This small molecule binds to this protein.
Small molecule (SMILES): CC(=O)N[C@H]1[C@H](O[C@H]2[C@H](O)[C@@H](NC(C)=O)CO[C@@H]2CO)O[C@H](CO)[C@@H](O[C@H]2O[C@H](CO)[C@@H](O)[C@H](O)[C@@H]2O)[C@@H]1O

Binding-site contacts:
Ligand atom C7 contacts residue GLU154 of chain 1.A at 4.3 Å.
Ligand atom N2 contacts residue THR124 of chain 1.A at 2.6 Å (h-bond).
Ligand atom C1 contacts residue ASN125 of chain 1.A at 3.6 Å.
Ligand atom O3 contacts residue THR124 of chain 1.A at 4.1 Å.
Ligand atom C8 contacts residue THR124 of chain 1.A at 3.8 Å.
Ligand atom C8 contacts residue VAL171 of chain 1.A at 3.7 Å (hydrophobic).
Ligand atom O5 contacts residue ASN125 of chain 1.A at 3.6 Å (h-bond).
Ligand atom O4 contacts residue ASN125 of chain 1.A at 4.4 Å.
Ligand atom C3 contacts residue THR124 of chain 1.A at 3.3 Å.
Ligand atom C4 contacts residue ASN125 of chain 1.A at 4.5 Å.
Ligand atom C2 contacts residue ASN122 of chain 1.A at 2.9 Å.
Ligand atom C5 contacts residue ASN122 of chain 1.A at 3.9 Å.
Ligand atom C6 contacts residue VAL171 of chain 1.A at 4.4 Å (hydrophobic).
Ligand atom C5 contacts residue ASN125 of chain 1.A at 3.3 Å.
Ligand atom O6 contacts residue VAL127 of chain 1.A at 3.4 Å.
Ligand atom C7 contacts residue VAL171 of chain 1.A at 4.5 Å (hydrophobic).
Ligand atom C2 contacts residue THR124 of chain 1.A at 3.2 Å.
Ligand atom O7 contacts residue GLU154 of chain 1.A at 4.5 Å.
Ligand atom C7 contacts residue THR124 of chain 1.A at 3.7 Å.
Ligand atom N2 contacts residue ASN122 of chain 1.A at 3.2 Å (h-bond).
Ligand atom O5 contacts residue ASN122 of chain 1.A at 2.6 Å (h-bond).
Ligand atom C3 contacts residue ASN125 of chain 1.A at 4.4 Å.
Ligand atom C3 contacts residue ASN122 of chain 1.A at 4.2 Å.
Ligand atom C6 contacts residue ASN125 of chain 1.A at 4.0 Å.
Ligand atom C8 contacts residue ALA123 of chain 1.A at 3.9 Å (hydrophobic).
Ligand atom C8 contacts residue GLU154 of chain 1.A at 3.7 Å.
Ligand atom C1 contacts residue THR124 of chain 1.A at 3.4 Å.
Ligand atom C1 contacts residue ASN122 of chain 1.A at 1.8 Å.
Ligand atom O7 contacts residue ASN122 of chain 1.A at 3.8 Å.
Ligand atom O6 contacts residue ASN125 of chain 1.A at 4.2 Å.
Ligand atom C7 contacts residue ASN122 of chain 1.A at 3.7 Å.
Ligand atom O6 contacts residue VAL171 of chain 1.A at 4.1 Å.

Sequence of chain 1.A:
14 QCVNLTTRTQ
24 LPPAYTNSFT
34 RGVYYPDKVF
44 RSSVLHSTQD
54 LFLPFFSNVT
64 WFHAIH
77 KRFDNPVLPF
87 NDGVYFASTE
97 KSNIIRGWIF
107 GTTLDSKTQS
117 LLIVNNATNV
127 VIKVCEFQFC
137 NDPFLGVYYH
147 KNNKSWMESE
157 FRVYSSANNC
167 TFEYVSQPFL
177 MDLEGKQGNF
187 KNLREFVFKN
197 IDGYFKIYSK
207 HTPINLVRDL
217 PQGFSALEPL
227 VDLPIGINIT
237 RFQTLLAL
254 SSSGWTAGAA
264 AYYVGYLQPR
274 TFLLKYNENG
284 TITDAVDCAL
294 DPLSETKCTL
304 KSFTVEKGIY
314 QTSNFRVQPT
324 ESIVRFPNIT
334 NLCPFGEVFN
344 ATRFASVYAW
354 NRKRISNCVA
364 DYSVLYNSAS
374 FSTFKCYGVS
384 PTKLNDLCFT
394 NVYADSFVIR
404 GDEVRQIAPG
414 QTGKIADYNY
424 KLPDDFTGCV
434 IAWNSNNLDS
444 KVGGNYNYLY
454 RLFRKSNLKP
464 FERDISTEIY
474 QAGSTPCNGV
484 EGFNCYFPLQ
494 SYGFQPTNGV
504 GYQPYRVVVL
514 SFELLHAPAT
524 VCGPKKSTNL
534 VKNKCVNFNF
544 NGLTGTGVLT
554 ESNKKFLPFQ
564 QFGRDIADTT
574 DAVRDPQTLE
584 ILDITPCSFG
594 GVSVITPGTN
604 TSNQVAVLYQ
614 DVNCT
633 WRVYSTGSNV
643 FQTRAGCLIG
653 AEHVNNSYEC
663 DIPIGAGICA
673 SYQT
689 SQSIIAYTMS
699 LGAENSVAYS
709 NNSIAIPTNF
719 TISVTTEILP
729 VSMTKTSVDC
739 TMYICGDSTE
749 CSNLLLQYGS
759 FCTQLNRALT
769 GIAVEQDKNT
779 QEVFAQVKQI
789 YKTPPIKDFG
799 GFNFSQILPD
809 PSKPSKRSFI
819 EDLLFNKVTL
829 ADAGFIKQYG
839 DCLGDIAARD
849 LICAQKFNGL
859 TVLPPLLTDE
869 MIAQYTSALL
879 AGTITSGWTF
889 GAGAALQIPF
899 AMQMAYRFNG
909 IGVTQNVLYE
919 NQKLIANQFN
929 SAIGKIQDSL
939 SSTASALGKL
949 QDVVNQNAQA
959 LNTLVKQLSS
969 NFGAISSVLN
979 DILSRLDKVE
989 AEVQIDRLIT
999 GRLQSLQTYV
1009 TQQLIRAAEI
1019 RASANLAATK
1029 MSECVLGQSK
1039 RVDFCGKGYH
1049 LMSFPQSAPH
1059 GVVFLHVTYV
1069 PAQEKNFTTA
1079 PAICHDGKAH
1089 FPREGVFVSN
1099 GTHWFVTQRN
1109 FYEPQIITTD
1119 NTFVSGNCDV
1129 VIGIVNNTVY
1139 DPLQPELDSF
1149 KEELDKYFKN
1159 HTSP